This small molecule binds to this protein.
Small molecule (SMILES): CC(=O)N[C@@H]1[C@@H](O)[C@H](O)[C@@H](CO)O[C@H]1O

Binding-site contacts:
Ligand atom C8 contacts residue ASN282 of chain 1.A at 3.9 Å.
Ligand atom O5 contacts residue ASN282 of chain 1.A at 2.4 Å (h-bond).
Ligand atom C3 contacts residue ASN282 of chain 1.A at 3.8 Å.
Ligand atom C1 contacts residue ASN282 of chain 1.A at 1.4 Å.
Ligand atom C8 contacts residue GLU281 of chain 1.A at 3.1 Å.
Ligand atom C8 contacts residue ASN280 of chain 1.A at 3.9 Å.
Ligand atom C2 contacts residue ASN282 of chain 1.A at 2.4 Å.
Ligand atom C7 contacts residue ASN282 of chain 1.A at 2.9 Å.
Ligand atom O7 contacts residue ASN282 of chain 1.A at 2.5 Å (h-bond).
Ligand atom O7 contacts residue THR284 of chain 1.A at 3.8 Å.
Ligand atom C4 contacts residue ASN282 of chain 1.A at 4.2 Å.
Ligand atom C5 contacts residue ASN282 of chain 1.A at 3.7 Å.
Ligand atom N2 contacts residue ASN282 of chain 1.A at 2.9 Å (h-bond).
Ligand atom C7 contacts residue GLU281 of chain 1.A at 4.4 Å.

Sequence of chain 1.A:
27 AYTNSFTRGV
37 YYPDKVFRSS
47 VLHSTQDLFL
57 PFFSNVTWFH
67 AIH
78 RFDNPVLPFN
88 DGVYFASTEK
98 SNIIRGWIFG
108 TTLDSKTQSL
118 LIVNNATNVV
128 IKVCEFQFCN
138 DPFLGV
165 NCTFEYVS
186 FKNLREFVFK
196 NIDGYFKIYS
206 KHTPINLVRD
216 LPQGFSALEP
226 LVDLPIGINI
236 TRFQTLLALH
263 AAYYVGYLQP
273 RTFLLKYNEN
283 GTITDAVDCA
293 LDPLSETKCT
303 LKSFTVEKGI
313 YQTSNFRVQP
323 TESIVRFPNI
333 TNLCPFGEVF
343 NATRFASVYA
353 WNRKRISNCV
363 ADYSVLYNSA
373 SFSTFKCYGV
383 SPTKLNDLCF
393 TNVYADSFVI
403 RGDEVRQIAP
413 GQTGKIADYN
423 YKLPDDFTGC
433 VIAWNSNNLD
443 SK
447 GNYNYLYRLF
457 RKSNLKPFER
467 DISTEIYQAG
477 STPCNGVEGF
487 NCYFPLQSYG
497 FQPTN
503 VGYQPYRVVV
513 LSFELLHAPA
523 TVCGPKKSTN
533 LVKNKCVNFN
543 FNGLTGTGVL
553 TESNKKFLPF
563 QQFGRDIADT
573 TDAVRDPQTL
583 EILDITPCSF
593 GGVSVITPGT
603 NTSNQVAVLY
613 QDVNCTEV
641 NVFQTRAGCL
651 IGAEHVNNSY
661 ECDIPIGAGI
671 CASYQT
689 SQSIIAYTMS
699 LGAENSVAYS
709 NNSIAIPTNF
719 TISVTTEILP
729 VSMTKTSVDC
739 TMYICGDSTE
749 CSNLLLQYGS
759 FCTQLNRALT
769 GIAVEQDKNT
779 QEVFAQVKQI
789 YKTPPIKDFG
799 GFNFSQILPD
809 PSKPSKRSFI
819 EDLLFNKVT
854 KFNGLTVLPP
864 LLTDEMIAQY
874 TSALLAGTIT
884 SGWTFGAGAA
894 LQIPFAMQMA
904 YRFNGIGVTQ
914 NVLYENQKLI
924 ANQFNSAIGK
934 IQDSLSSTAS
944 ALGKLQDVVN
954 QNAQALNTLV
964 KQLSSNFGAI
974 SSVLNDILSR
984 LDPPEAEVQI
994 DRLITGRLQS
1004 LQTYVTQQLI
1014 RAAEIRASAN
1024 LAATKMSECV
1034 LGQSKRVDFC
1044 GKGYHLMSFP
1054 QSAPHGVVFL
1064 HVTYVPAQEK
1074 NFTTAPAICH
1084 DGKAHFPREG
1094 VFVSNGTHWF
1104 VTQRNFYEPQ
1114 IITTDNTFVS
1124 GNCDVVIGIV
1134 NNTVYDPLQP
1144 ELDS